Binding-site contacts:
Ligand atom C3 contacts residue TRP356 of chain 4.A at 4.1 Å (hydrophobic).
Ligand atom O7 contacts residue ASN65 of chain 4.A at 2.9 Å (h-bond).
Ligand atom O3 contacts residue ASN382 of chain 3.A at 3.5 Å (h-bond).
Ligand atom O5 contacts residue ASN65 of chain 4.A at 2.4 Å (h-bond).
Ligand atom O3 contacts residue PHE385 of chain 3.A at 3.5 Å.
Ligand atom C7 contacts residue ASN65 of chain 4.A at 3.4 Å.
Ligand atom C1 contacts residue ASN65 of chain 4.A at 1.5 Å.
Ligand atom O7 contacts residue TRP356 of chain 4.A at 2.9 Å.
Ligand atom O7 contacts residue ILE388 of chain 4.A at 4.2 Å.
Ligand atom O5 contacts residue TRP356 of chain 4.A at 4.3 Å.
Ligand atom C3 contacts residue ASN65 of chain 4.A at 3.8 Å.
Ligand atom C1 contacts residue TRP356 of chain 4.A at 3.8 Å (hydrophobic).
Ligand atom C7 contacts residue TRP356 of chain 4.A at 3.8 Å (hydrophobic).
Ligand atom C5 contacts residue TRP356 of chain 4.A at 4.0 Å (hydrophobic).
Ligand atom C2 contacts residue ASN65 of chain 4.A at 2.5 Å.
Ligand atom C4 contacts residue ASN65 of chain 4.A at 4.2 Å.
Ligand atom O4 contacts residue TRP356 of chain 4.A at 4.3 Å.
Ligand atom C8 contacts residue ILE388 of chain 4.A at 4.2 Å (hydrophobic).
Ligand atom N2 contacts residue ASN65 of chain 4.A at 3.1 Å (h-bond).
Ligand atom C8 contacts residue TRP356 of chain 4.A at 4.1 Å (hydrophobic).
Ligand atom C5 contacts residue ASN65 of chain 4.A at 3.7 Å.

Sequence of chain 4.A:
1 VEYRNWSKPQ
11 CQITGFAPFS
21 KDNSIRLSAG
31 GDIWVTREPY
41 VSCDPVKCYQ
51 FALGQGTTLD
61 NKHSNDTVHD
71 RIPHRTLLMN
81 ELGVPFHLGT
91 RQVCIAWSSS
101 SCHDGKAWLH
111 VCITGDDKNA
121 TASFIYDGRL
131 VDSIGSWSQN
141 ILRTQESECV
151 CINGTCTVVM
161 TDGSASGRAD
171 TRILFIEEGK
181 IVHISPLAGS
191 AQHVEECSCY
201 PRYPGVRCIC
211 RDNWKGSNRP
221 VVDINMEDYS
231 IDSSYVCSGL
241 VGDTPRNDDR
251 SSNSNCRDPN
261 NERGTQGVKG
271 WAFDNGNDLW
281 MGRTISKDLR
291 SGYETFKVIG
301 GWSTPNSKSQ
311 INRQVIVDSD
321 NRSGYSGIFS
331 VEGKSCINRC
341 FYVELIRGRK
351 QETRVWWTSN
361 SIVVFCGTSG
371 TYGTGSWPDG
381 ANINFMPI

This small molecule binds to this protein.
Small molecule (SMILES): CC(=O)N[C@H]1[C@@H](O[C@H]2[C@H](O)[C@@H](NC(C)=O)[C@H](O[C@H]3[C@H](O)[C@H](O)[C@@H](O[C@@H]4[C@H](O)[C@H](O[C@H]5[C@H](O)[C@@H](NC(C)=O)[C@H](O[C@H]6[C@H](O)[C@@H](NC(C)=O)CO[C@@H]6COC6O[C@@H](C)[C@@H](O)[C@@H](O)C6O)O[C@@H]5CO)O[C@H](CO)[C@H]4O)O[C@@H]3CO)O[C@@H]2CO)O[C@H](CO)[C@H](OS(=O)(=O)O)[C@@H]1O

Sequence of chain 3.A:
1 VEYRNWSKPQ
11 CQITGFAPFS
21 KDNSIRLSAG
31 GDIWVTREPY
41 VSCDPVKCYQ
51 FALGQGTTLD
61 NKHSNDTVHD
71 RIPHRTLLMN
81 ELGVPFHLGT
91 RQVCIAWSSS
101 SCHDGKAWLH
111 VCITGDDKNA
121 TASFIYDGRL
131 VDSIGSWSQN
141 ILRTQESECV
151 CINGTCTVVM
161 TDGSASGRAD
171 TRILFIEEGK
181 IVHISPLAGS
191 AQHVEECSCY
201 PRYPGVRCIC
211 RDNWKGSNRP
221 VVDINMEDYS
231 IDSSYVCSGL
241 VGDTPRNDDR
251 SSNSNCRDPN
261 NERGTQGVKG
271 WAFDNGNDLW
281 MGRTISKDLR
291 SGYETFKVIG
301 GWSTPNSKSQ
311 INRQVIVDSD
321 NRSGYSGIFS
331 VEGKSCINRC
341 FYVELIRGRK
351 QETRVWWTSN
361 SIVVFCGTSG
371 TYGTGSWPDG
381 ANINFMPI